Sequence of chain 1.A:
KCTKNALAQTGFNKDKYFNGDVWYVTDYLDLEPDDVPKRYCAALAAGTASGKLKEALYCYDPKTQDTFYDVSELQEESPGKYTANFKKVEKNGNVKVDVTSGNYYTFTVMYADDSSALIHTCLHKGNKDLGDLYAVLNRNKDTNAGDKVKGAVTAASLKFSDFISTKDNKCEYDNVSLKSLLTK

This small molecule binds to this protein.
Small molecule (SMILES): NCCc1c[nH]cn1

Binding-site contacts:
Ligand atom NE2 contacts residue LEU134 of chain 1.A at 4.1 Å.
Ligand atom N contacts residue GLU33 of chain 1.A at 2.9 Å (salt-bridge).
Ligand atom CE1 contacts residue THR122 of chain 1.A at 4.1 Å.
Ligand atom CG contacts residue HEM1 of chain 1.D at 4.4 Å.
Ligand atom ND1 contacts residue THR122 of chain 1.A at 4.1 Å.
Ligand atom CD2 contacts residue HEM1 of chain 1.D at 3.1 Å.
Ligand atom NE2 contacts residue HEM1 of chain 1.D at 2.3 Å.
Ligand atom ND1 contacts residue HEM1 of chain 1.D at 4.4 Å.
Ligand atom CA contacts residue GLU33 of chain 1.A at 4.3 Å.
Ligand atom N contacts residue LEU131 of chain 1.A at 2.8 Å (h-bond).
Ligand atom CE1 contacts residue LEU124 of chain 1.A at 4.0 Å (hydrophobic).
Ligand atom ND1 contacts residue LEU124 of chain 1.A at 3.6 Å.
Ligand atom CA contacts residue ASP31 of chain 1.A at 3.0 Å.
Ligand atom CG contacts residue LEU124 of chain 1.A at 3.8 Å (hydrophobic).
Ligand atom CD2 contacts residue LEU134 of chain 1.A at 4.0 Å (hydrophobic).
Ligand atom NE2 contacts residue LEU124 of chain 1.A at 3.9 Å.
Ligand atom CA contacts residue LEU131 of chain 1.A at 3.5 Å (hydrophobic).
Ligand atom N contacts residue ASP31 of chain 1.A at 2.8 Å (salt-bridge).
Ligand atom CB contacts residue GLY132 of chain 1.A at 4.1 Å.
Ligand atom CB contacts residue LEU124 of chain 1.A at 4.3 Å (hydrophobic).
Ligand atom CE1 contacts residue HEM1 of chain 1.D at 3.2 Å.
Ligand atom CE1 contacts residue LEU134 of chain 1.A at 4.0 Å (hydrophobic).
Ligand atom CA contacts residue LEU134 of chain 1.A at 4.1 Å (hydrophobic).
Ligand atom CG contacts residue LEU134 of chain 1.A at 4.0 Å (hydrophobic).
Ligand atom ND1 contacts residue LEU134 of chain 1.A at 3.8 Å.
Ligand atom CD2 contacts residue LEU124 of chain 1.A at 3.8 Å (hydrophobic).
Ligand atom CB contacts residue LEU131 of chain 1.A at 3.4 Å (hydrophobic).